The protein below binds the small molecule below.
Small molecule (SMILES): CC(=O)N[C@@H]1[C@@H](O)[C@H](O)[C@@H](CO)O[C@H]1O

Binding-site contacts:
Ligand atom C8 contacts residue SER141 of chain 1.A at 3.3 Å.
Ligand atom C3 contacts residue ASN143 of chain 1.A at 3.8 Å.
Ligand atom O7 contacts residue ASN92 of chain 1.A at 4.0 Å.
Ligand atom C8 contacts residue ASN92 of chain 1.A at 3.2 Å.
Ligand atom C8 contacts residue HIS91 of chain 1.A at 4.2 Å.
Ligand atom C7 contacts residue GLY90 of chain 1.A at 3.6 Å.
Ligand atom C2 contacts residue ASN143 of chain 1.A at 2.5 Å.
Ligand atom C7 contacts residue ASN92 of chain 1.A at 3.9 Å.
Ligand atom N2 contacts residue ASN143 of chain 1.A at 3.0 Å (h-bond).
Ligand atom O7 contacts residue GLY90 of chain 1.A at 3.6 Å (h-bond).
Ligand atom C8 contacts residue ALA142 of chain 1.A at 3.3 Å (hydrophobic).
Ligand atom C8 contacts residue ASN143 of chain 1.A at 4.4 Å.
Ligand atom C7 contacts residue ALA142 of chain 1.A at 4.3 Å (hydrophobic).
Ligand atom O5 contacts residue ASN143 of chain 1.A at 2.3 Å (h-bond).
Ligand atom C7 contacts residue ASN143 of chain 1.A at 4.0 Å.
Ligand atom C4 contacts residue ASN143 of chain 1.A at 4.2 Å.
Ligand atom C1 contacts residue ASN143 of chain 1.A at 1.5 Å.
Ligand atom C5 contacts residue ASN143 of chain 1.A at 3.6 Å.
Ligand atom C8 contacts residue GLY90 of chain 1.A at 3.4 Å.

Sequence of chain 1.A:
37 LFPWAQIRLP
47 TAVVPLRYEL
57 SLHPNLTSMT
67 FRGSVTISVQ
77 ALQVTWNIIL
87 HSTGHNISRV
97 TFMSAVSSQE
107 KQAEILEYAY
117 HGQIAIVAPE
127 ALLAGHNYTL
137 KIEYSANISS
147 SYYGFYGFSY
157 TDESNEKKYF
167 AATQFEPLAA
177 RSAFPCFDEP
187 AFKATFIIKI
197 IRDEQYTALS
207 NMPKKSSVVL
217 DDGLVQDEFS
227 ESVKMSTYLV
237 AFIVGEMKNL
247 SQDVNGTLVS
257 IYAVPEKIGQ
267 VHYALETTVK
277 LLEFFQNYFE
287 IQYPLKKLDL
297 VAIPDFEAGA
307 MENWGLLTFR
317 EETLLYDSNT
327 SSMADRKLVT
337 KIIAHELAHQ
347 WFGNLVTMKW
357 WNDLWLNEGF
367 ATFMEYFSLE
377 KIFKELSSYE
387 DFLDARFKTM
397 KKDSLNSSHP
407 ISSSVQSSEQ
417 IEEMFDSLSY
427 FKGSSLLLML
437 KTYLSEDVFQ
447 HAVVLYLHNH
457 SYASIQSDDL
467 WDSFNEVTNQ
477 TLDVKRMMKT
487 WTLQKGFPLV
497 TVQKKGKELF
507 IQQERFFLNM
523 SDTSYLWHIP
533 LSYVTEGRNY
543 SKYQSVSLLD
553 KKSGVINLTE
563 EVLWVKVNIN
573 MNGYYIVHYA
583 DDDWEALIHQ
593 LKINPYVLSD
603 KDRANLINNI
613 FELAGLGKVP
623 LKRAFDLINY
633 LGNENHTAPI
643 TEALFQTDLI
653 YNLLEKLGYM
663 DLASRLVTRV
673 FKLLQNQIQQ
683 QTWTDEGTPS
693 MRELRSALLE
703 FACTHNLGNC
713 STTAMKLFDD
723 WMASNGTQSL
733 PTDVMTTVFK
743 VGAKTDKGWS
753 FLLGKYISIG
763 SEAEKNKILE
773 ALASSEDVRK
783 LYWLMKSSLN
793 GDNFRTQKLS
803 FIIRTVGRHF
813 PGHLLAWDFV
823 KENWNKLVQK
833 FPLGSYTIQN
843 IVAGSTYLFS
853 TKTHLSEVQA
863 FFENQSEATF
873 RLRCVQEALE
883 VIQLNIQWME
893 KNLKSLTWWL